Sequence of chain 1.B:
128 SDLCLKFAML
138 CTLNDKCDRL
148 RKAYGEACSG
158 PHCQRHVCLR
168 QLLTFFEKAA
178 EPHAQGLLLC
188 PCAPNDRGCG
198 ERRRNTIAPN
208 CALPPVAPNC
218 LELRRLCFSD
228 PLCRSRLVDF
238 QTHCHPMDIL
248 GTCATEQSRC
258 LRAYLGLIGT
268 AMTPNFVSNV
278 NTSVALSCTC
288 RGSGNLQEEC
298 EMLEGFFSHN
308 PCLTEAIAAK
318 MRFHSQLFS

Sequence of chain 1.C:
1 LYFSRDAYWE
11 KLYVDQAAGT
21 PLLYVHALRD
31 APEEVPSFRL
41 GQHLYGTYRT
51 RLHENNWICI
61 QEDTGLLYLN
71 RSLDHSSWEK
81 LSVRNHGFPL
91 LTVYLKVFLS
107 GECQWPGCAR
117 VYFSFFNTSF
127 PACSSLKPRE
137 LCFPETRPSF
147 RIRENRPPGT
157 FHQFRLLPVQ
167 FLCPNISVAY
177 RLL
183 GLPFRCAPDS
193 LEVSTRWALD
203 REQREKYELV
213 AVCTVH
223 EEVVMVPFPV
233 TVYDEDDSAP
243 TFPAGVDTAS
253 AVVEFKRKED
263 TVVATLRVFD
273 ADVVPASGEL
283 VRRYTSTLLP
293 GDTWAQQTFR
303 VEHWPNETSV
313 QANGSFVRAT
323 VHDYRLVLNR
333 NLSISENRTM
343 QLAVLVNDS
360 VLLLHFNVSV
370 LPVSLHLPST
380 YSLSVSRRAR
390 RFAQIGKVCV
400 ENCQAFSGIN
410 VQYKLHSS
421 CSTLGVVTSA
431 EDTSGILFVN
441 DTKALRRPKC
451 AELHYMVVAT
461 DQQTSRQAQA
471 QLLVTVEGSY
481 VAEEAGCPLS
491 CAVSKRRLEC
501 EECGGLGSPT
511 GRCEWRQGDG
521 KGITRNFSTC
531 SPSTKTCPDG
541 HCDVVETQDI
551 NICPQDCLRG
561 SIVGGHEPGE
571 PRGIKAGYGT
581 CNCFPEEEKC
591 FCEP

Binding-site contacts:
Ligand atom C5 contacts residue ARG288 of chain 1.B at 4.4 Å.
Ligand atom C2 contacts residue ASN308 of chain 1.C at 2.4 Å.
Ligand atom C3 contacts residue ASN308 of chain 1.C at 3.8 Å.
Ligand atom O5 contacts residue ASN308 of chain 1.C at 2.4 Å (h-bond).
Ligand atom C7 contacts residue ASN308 of chain 1.C at 3.6 Å.
Ligand atom N2 contacts residue ASN308 of chain 1.C at 2.9 Å (h-bond).
Ligand atom C4 contacts residue ASN308 of chain 1.C at 4.2 Å.
Ligand atom O7 contacts residue ASN308 of chain 1.C at 3.9 Å.
Ligand atom C1 contacts residue ASN308 of chain 1.C at 1.4 Å.
Ligand atom C5 contacts residue ASN308 of chain 1.C at 3.7 Å.

This small molecule binds to this protein.
Small molecule (SMILES): CC(=O)N[C@@H]1[C@@H](O)[C@H](O)[C@@H](CO)O[C@H]1O